Binding-site contacts:
Ligand atom C5 contacts residue LEU166 of chain 1.C at 3.7 Å (hydrophobic).
Ligand atom C13 contacts residue TYR112 of chain 1.C at 3.6 Å (hydrophobic).
Ligand atom C21 contacts residue THR128 of chain 1.C at 3.7 Å.
Ligand atom C3 contacts residue LEU166 of chain 1.C at 3.5 Å (hydrophobic).
Ligand atom C5 contacts residue ALA59 of chain 1.C at 3.5 Å (hydrophobic).
Ligand atom C2 contacts residue MET113 of chain 1.C at 3.2 Å (hydrophobic).
Ligand atom C4 contacts residue MET113 of chain 1.C at 3.2 Å (hydrophobic).
Ligand atom C12 contacts residue GLY41 of chain 1.C at 3.6 Å.
Ligand atom C1 contacts residue GLY116 of chain 1.C at 3.6 Å.
Ligand atom C8 contacts residue LEU166 of chain 1.C at 3.7 Å (hydrophobic).
Ligand atom C11 contacts residue GLY41 of chain 1.C at 3.6 Å.
Ligand atom N23 contacts residue MET113 of chain 1.C at 3.1 Å (h-bond).
Ligand atom C2 contacts residue GLY116 of chain 1.C at 3.5 Å.
Ligand atom C7 contacts residue MET113 of chain 1.C at 3.7 Å (hydrophobic).
Ligand atom C16 contacts residue ARG121 of chain 1.C at 3.8 Å.
Ligand atom C14 contacts residue PRO114 of chain 1.C at 3.7 Å (hydrophobic).
Ligand atom C8 contacts residue VAL111 of chain 1.C at 3.3 Å (hydrophobic).
Ligand atom C8 contacts residue MET113 of chain 1.C at 3.7 Å (hydrophobic).
Ligand atom C4 contacts residue MET40 of chain 1.C at 3.7 Å (hydrophobic).
Ligand atom C10 contacts residue LEU166 of chain 1.C at 3.3 Å (hydrophobic).
Ligand atom C11 contacts residue MET40 of chain 1.C at 3.6 Å (hydrophobic).
Ligand atom N28 contacts residue MET113 of chain 1.C at 2.8 Å (h-bond).
Ligand atom C14 contacts residue GLY116 of chain 1.C at 3.7 Å.
Ligand atom O30 contacts residue VAL48 of chain 1.C at 3.7 Å.
Ligand atom C8 contacts residue ALA59 of chain 1.C at 3.5 Å (hydrophobic).
Ligand atom C2 contacts residue TYR112 of chain 1.C at 3.7 Å (hydrophobic).
Ligand atom N29 contacts residue VAL48 of chain 1.C at 3.7 Å.
Ligand atom C2 contacts residue PRO114 of chain 1.C at 3.8 Å (hydrophobic).
Ligand atom C20 contacts residue TYR110 of chain 1.C at 3.6 Å (hydrophobic).
Ligand atom C6 contacts residue VAL48 of chain 1.C at 3.8 Å (hydrophobic).
Ligand atom C9 contacts residue LEU166 of chain 1.C at 3.5 Å (hydrophobic).
Ligand atom C13 contacts residue ILE33 of chain 1.C at 3.8 Å (hydrophobic).
Ligand atom N24 contacts residue MET40 of chain 1.C at 3.8 Å.
Ligand atom N26 contacts residue LEU166 of chain 1.C at 3.3 Å.
Ligand atom C9 contacts residue TYR110 of chain 1.C at 3.6 Å (hydrophobic).
Ligand atom C14 contacts residue ARG121 of chain 1.C at 3.6 Å.
Ligand atom N25 contacts residue GLY116 of chain 1.C at 3.8 Å.
Ligand atom N28 contacts residue TYR112 of chain 1.C at 3.7 Å.
Ligand atom C4 contacts residue GLY116 of chain 1.C at 3.6 Å.
Ligand atom N22 contacts residue GLY116 of chain 1.C at 3.8 Å.

Sequence of chain 1.C:
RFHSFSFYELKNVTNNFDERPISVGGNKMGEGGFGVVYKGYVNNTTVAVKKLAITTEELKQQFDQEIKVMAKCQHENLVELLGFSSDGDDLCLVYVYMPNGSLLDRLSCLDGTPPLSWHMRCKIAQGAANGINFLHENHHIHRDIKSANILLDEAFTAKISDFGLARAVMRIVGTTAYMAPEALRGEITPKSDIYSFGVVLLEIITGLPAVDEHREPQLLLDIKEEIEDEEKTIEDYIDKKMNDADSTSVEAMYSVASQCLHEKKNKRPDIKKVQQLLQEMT

The protein below binds the small molecule below.
Small molecule (SMILES): CN1CCC(n2cc(Nc3nc(NC4(C)CC4)c4c(=O)n(C)ccc4n3)cn2)CC1